Sequence of chain 1.A:
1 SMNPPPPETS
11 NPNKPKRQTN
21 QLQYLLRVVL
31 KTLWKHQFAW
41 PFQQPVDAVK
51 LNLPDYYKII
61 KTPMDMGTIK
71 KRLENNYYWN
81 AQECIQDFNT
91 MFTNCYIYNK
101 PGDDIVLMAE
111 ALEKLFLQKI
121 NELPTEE

This small molecule binds to this protein.
Small molecule (SMILES): Cc1noc(C)c1-c1ccc2c(Nc3ccccc3C(C)(C)C)c(C(=O)O)cnc2c1

Binding-site contacts:
Ligand atom C22 contacts residue LEU51 of chain 1.A at 3.8 Å (hydrophobic).
Ligand atom C24 contacts residue LEU51 of chain 1.A at 3.9 Å (hydrophobic).
Ligand atom C04 contacts residue TYR98 of chain 1.A at 3.8 Å (hydrophobic).
Ligand atom C02 contacts residue VAL46 of chain 1.A at 3.9 Å (hydrophobic).
Ligand atom C07 contacts residue ILE105 of chain 1.A at 3.7 Å (hydrophobic).
Ligand atom N01 contacts residue CYS95 of chain 1.A at 4.0 Å.
Ligand atom C10 contacts residue LEU51 of chain 1.A at 3.7 Å (hydrophobic).
Ligand atom C06 contacts residue ILE105 of chain 1.A at 4.0 Å (hydrophobic).
Ligand atom O02 contacts residue TRP40 of chain 1.A at 3.6 Å.
Ligand atom C10 contacts residue TRP40 of chain 1.A at 4.1 Å (hydrophobic).
Ligand atom O1 contacts residue TRP40 of chain 1.A at 3.6 Å.
Ligand atom C04 contacts residue ASN99 of chain 1.A at 3.5 Å.
Ligand atom C03 contacts residue ASN99 of chain 1.A at 3.8 Å.
Ligand atom C05 contacts residue ILE105 of chain 1.A at 3.9 Å (hydrophobic).
Ligand atom C1 contacts residue TRP40 of chain 1.A at 3.4 Å (hydrophobic).
Ligand atom N02 contacts residue TRP40 of chain 1.A at 4.0 Å.
Ligand atom C1 contacts residue LEU51 of chain 1.A at 3.9 Å (hydrophobic).
Ligand atom C20 contacts residue PRO41 of chain 1.A at 3.9 Å (hydrophobic).
Ligand atom C23 contacts residue LEU51 of chain 1.A at 3.5 Å (hydrophobic).
Ligand atom C01 contacts residue ILE105 of chain 1.A at 3.9 Å (hydrophobic).
Ligand atom C21 contacts residue LEU51 of chain 1.A at 3.5 Å (hydrophobic).
Ligand atom C01 contacts residue PRO41 of chain 1.A at 3.7 Å (hydrophobic).
Ligand atom C01 contacts residue PHE42 of chain 1.A at 3.5 Å (hydrophobic).
Ligand atom C20 contacts residue TRP40 of chain 1.A at 3.4 Å (hydrophobic).
Ligand atom C12 contacts residue LEU51 of chain 1.A at 4.0 Å (hydrophobic).
Ligand atom O02 contacts residue LEU51 of chain 1.A at 4.0 Å.
Ligand atom C21 contacts residue TRP40 of chain 1.A at 3.7 Å (hydrophobic).
Ligand atom C23 contacts residue PRO41 of chain 1.A at 3.9 Å (hydrophobic).
Ligand atom O01 contacts residue TYR56 of chain 1.A at 3.8 Å.
Ligand atom C04 contacts residue LEU53 of chain 1.A at 3.7 Å (hydrophobic).
Ligand atom C02 contacts residue ILE105 of chain 1.A at 3.9 Å (hydrophobic).
Ligand atom N1 contacts residue LEU51 of chain 1.A at 3.5 Å.
Ligand atom N1 contacts residue PRO41 of chain 1.A at 3.8 Å.
Ligand atom N01 contacts residue ASN99 of chain 1.A at 3.9 Å.
Ligand atom C09 contacts residue LEU51 of chain 1.A at 3.9 Å (hydrophobic).
Ligand atom C19 contacts residue TRP40 of chain 1.A at 3.8 Å (hydrophobic).
Ligand atom C24 contacts residue PRO41 of chain 1.A at 3.8 Å (hydrophobic).
Ligand atom N01 contacts residue VAL46 of chain 1.A at 4.1 Å.
Ligand atom O01 contacts residue ASN99 of chain 1.A at 3.2 Å (h-bond).
Ligand atom C05 contacts residue VAL46 of chain 1.A at 4.1 Å (hydrophobic).